Sequence of chain 1.B:
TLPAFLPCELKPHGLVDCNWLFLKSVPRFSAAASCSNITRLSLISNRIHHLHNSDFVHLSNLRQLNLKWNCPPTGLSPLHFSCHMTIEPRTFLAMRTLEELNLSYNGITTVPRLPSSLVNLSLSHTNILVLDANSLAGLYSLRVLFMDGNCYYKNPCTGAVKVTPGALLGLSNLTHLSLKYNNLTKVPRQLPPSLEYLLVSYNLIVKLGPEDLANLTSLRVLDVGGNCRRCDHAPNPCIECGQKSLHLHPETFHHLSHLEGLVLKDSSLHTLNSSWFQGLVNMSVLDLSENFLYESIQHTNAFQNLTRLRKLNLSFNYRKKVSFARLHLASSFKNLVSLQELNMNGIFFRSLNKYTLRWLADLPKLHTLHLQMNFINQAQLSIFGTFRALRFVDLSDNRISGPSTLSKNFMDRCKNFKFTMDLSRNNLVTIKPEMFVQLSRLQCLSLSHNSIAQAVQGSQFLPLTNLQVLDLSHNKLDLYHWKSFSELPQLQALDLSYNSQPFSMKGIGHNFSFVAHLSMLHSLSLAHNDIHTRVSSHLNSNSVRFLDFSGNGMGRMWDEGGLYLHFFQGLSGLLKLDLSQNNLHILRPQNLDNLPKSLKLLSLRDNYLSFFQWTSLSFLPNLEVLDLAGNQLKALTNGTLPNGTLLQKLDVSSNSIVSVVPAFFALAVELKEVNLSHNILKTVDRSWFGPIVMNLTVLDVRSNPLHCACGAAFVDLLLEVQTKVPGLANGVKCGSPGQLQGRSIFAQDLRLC

This small molecule binds to this protein.
Small molecule (SMILES): Cc1cn([C@H]2C[C@H](O[P](=O)(O)OC[C@H]3O[C@@H](n4ccc(N)nc4=O)C[C@@H]3O[P](=O)(O)OC[C@H]3O[C@@H](n4cnc5c(=O)nc(N)[nH]c54)C[C@@H]3O[P](=O)(O)OC[C@H]3O[C@@H](n4ccc(N)nc4=O)C[C@@H]3O)[C@@H](CO)O2)c(=O)[nH]c1=O

Sequence of chain 1.A:
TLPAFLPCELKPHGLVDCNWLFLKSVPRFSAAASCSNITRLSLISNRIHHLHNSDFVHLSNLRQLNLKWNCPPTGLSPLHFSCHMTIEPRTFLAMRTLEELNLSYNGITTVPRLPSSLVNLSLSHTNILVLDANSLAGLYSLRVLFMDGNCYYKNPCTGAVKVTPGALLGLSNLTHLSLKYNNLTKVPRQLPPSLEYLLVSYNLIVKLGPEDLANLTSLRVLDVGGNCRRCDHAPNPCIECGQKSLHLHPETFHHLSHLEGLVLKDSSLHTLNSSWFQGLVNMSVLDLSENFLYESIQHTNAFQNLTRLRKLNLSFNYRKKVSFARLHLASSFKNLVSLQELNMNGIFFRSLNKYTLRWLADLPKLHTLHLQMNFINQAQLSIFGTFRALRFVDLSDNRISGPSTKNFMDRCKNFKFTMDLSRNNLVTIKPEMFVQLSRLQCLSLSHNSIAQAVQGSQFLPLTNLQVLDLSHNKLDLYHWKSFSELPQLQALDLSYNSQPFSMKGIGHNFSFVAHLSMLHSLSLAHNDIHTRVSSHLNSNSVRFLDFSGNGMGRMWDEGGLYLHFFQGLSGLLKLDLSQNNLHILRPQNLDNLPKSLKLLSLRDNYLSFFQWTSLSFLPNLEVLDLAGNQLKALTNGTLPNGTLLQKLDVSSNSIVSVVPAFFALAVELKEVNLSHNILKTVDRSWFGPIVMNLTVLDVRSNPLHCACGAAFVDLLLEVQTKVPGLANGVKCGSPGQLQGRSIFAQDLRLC

Binding-site contacts:
Ligand atom O4' contacts residue PHE377 of chain 1.A at 3.4 Å.
Ligand atom C2 contacts residue HIS542 of chain 1.B at 3.2 Å.
Ligand atom C5 contacts residue ARG352 of chain 1.A at 3.5 Å.
Ligand atom C8 contacts residue ARG352 of chain 1.A at 2.9 Å.
Ligand atom C4 contacts residue ARG566 of chain 1.B at 3.3 Å.
Ligand atom N4 contacts residue HIS542 of chain 1.B at 3.3 Å.
Ligand atom C2 contacts residue ASP510 of chain 1.B at 3.4 Å.
Ligand atom N3 contacts residue HIS542 of chain 1.B at 2.9 Å (h-bond).
Ligand atom C2 contacts residue GLY541 of chain 1.B at 3.2 Å.
Ligand atom O4 contacts residue VAL567 of chain 1.B at 3.3 Å (h-bond).
Ligand atom C8 contacts residue SER325 of chain 1.A at 3.3 Å.
Ligand atom N9 contacts residue SER325 of chain 1.A at 3.3 Å (h-bond).
Ligand atom N4 contacts residue ASP510 of chain 1.B at 2.8 Å (salt-bridge).
Ligand atom C7 contacts residue ASP234 of chain 1.A at 3.4 Å.
Ligand atom C5 contacts residue SER325 of chain 1.A at 3.1 Å.
Ligand atom N4 contacts residue GLY541 of chain 1.B at 2.9 Å (h-bond).
Ligand atom O3' contacts residue SER325 of chain 1.A at 3.4 Å (h-bond).
Ligand atom O2 contacts residue HIS542 of chain 1.B at 3.2 Å (h-bond).
Ligand atom N7 contacts residue ARG352 of chain 1.A at 2.5 Å (salt-bridge).
Ligand atom O5' contacts residue LYS323 of chain 1.A at 3.4 Å (salt-bridge).
Ligand atom N3 contacts residue ARG566 of chain 1.B at 3.5 Å (salt-bridge).
Ligand atom O2 contacts residue ASP510 of chain 1.B at 3.4 Å (salt-bridge).
Ligand atom OP1 contacts residue LYS323 of chain 1.A at 3.0 Å (salt-bridge).
Ligand atom N1 contacts residue GLY541 of chain 1.B at 3.4 Å.
Ligand atom C4 contacts residue SER325 of chain 1.A at 3.1 Å.
Ligand atom O4 contacts residue ARG566 of chain 1.B at 3.1 Å.
Ligand atom O5' contacts residue SER325 of chain 1.A at 3.2 Å (h-bond).
Ligand atom O4' contacts residue GLY541 of chain 1.B at 3.0 Å (h-bond).
Ligand atom OP2 contacts residue SER325 of chain 1.A at 2.6 Å (h-bond).
Ligand atom O6 contacts residue ALA327 of chain 1.A at 3.0 Å (h-bond).
Ligand atom O5' contacts residue HIS235 of chain 1.A at 3.1 Å.
Ligand atom C4' contacts residue LYS323 of chain 1.A at 3.3 Å.
Ligand atom OP2 contacts residue TYR512 of chain 1.B at 2.5 Å (h-bond).
Ligand atom C5' contacts residue GLY539 of chain 1.B at 3.5 Å.
Ligand atom O2 contacts residue GLY541 of chain 1.B at 3.2 Å.
Ligand atom O5' contacts residue TYR512 of chain 1.B at 3.3 Å (h-bond).
Ligand atom N7 contacts residue SER325 of chain 1.A at 3.3 Å (h-bond).
Ligand atom N3 contacts residue ASP510 of chain 1.B at 2.6 Å (salt-bridge).
Ligand atom O5' contacts residue TYR320 of chain 1.A at 2.7 Å (h-bond).
Ligand atom N3 contacts residue VAL324 of chain 1.A at 3.4 Å.